Binding-site contacts:
Ligand atom C4 contacts residue ASN21 of chain 45.E at 3.8 Å.
Ligand atom C5 contacts residue ASN21 of chain 45.E at 3.3 Å.
Ligand atom O7 contacts residue ASN21 of chain 45.E at 4.0 Å.
Ligand atom C3 contacts residue ASN21 of chain 45.E at 3.7 Å.
Ligand atom N2 contacts residue ASN21 of chain 45.E at 3.3 Å (h-bond).
Ligand atom O5 contacts residue ASN21 of chain 45.E at 2.5 Å (h-bond).
Ligand atom O6 contacts residue ASN21 of chain 45.E at 4.3 Å.
Ligand atom C2 contacts residue ASN21 of chain 45.E at 2.5 Å.
Ligand atom C7 contacts residue ASN21 of chain 45.E at 4.0 Å.
Ligand atom C6 contacts residue ASN21 of chain 45.E at 3.3 Å.
Ligand atom C1 contacts residue ASN21 of chain 45.E at 1.4 Å.

Sequence of chain 45.E:
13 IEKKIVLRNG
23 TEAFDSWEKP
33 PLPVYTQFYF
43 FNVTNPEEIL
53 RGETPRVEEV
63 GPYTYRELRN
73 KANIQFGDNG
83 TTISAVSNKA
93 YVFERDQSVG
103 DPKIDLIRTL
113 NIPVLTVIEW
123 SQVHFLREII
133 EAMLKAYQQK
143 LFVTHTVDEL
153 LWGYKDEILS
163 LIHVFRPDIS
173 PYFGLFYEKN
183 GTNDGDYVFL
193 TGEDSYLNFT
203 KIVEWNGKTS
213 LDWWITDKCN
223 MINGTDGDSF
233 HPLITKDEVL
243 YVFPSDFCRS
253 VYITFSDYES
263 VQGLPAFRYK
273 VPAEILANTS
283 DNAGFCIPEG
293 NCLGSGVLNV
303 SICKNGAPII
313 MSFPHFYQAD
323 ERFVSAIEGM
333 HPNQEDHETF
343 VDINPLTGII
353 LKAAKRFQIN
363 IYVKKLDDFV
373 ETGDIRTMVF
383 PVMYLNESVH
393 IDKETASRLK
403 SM

The protein below binds the small molecule below.
Small molecule (SMILES): CC(=O)N[C@@H]1[C@@H](O)[C@H](O)[C@@H](CO)O[C@H]1O